Sequence of chain 1.A:
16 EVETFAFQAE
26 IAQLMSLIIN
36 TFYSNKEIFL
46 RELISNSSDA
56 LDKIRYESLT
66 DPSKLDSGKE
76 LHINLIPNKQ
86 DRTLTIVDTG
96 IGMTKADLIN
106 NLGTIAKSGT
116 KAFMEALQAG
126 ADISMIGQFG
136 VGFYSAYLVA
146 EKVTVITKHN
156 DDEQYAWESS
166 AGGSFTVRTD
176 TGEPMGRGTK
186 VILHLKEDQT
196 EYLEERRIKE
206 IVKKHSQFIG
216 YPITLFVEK

The protein below binds the small molecule below.
Small molecule (SMILES): C#CCCCn1c(Cc2cc(OC)c(OC)c(OC)c2Cl)nc2c(N)ncnc21

Binding-site contacts:
Ligand atom C3 contacts residue THR184 of chain 1.A at 4.0 Å.
Ligand atom C20 contacts residue PHE138 of chain 1.A at 3.8 Å (hydrophobic).
Ligand atom O1 contacts residue LEU107 of chain 1.A at 3.7 Å.
Ligand atom C19 contacts residue TYR139 of chain 1.A at 3.3 Å (hydrophobic).
Ligand atom N4 contacts residue MET98 of chain 1.A at 3.7 Å.
Ligand atom N2 contacts residue THR184 of chain 1.A at 3.5 Å (h-bond).
Ligand atom C14 contacts residue PHE138 of chain 1.A at 3.6 Å (hydrophobic).
Ligand atom C18 contacts residue LEU107 of chain 1.A at 3.8 Å (hydrophobic).
Ligand atom C5 contacts residue ASN51 of chain 1.A at 3.9 Å.
Ligand atom C15 contacts residue PHE138 of chain 1.A at 3.8 Å (hydrophobic).
Ligand atom C20 contacts residue VAL150 of chain 1.A at 3.7 Å (hydrophobic).
Ligand atom C3 contacts residue ASP93 of chain 1.A at 3.9 Å.
Ligand atom N5 contacts residue ASP93 of chain 1.A at 2.8 Å (salt-bridge).
Ligand atom O3 contacts residue PHE138 of chain 1.A at 3.8 Å.
Ligand atom C18 contacts residue ALA111 of chain 1.A at 3.7 Å (hydrophobic).
Ligand atom C16 contacts residue PHE138 of chain 1.A at 3.9 Å (hydrophobic).
Ligand atom C3 contacts residue ASN51 of chain 1.A at 4.0 Å.
Ligand atom C8 contacts residue LEU107 of chain 1.A at 3.8 Å (hydrophobic).
Ligand atom O1 contacts residue TYR139 of chain 1.A at 3.5 Å (h-bond).
Ligand atom N5 contacts residue SER52 of chain 1.A at 3.7 Å.
Ligand atom C20 contacts residue TRP162 of chain 1.A at 2.9 Å (hydrophobic).
Ligand atom CL contacts residue PHE138 of chain 1.A at 3.5 Å.
Ligand atom CL contacts residue MET98 of chain 1.A at 3.7 Å.
Ligand atom C7 contacts residue MET98 of chain 1.A at 3.7 Å (hydrophobic).
Ligand atom N1 contacts residue MET98 of chain 1.A at 3.6 Å.
Ligand atom N5 contacts residue THR184 of chain 1.A at 3.8 Å.
Ligand atom C19 contacts residue TRP162 of chain 1.A at 3.8 Å (hydrophobic).
Ligand atom C3 contacts residue ALA55 of chain 1.A at 4.0 Å (hydrophobic).
Ligand atom C18 contacts residue TYR139 of chain 1.A at 3.5 Å (hydrophobic).
Ligand atom C6 contacts residue ASN51 of chain 1.A at 3.4 Å.
Ligand atom N2 contacts residue ALA55 of chain 1.A at 3.2 Å.
Ligand atom C6 contacts residue PHE138 of chain 1.A at 3.6 Å (hydrophobic).
Ligand atom C17 contacts residue PHE138 of chain 1.A at 3.8 Å (hydrophobic).
Ligand atom N3 contacts residue ASN51 of chain 1.A at 3.6 Å.
Ligand atom C13 contacts residue PHE138 of chain 1.A at 3.5 Å (hydrophobic).
Ligand atom C4 contacts residue ALA55 of chain 1.A at 3.4 Å (hydrophobic).
Ligand atom C11 contacts residue GLY135 of chain 1.A at 3.4 Å.
Ligand atom C12 contacts residue PHE138 of chain 1.A at 3.5 Å (hydrophobic).
Ligand atom C7 contacts residue LEU107 of chain 1.A at 3.7 Å (hydrophobic).
Ligand atom C1 contacts residue MET98 of chain 1.A at 3.7 Å (hydrophobic).